Sequence of chain 1.A:
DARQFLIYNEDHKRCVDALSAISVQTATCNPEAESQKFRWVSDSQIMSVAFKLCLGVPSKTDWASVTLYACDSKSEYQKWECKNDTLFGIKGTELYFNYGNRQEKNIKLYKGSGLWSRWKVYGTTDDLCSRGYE

Binding-site contacts:
Ligand atom O3 contacts residue TYR110 of chain 1.A at 4.4 Å.
Ligand atom O2S contacts residue SER117 of chain 1.A at 4.0 Å.
Ligand atom O3S contacts residue SER117 of chain 1.A at 4.0 Å.
Ligand atom O6 contacts residue ARG102 of chain 1.A at 3.4 Å (salt-bridge).
Ligand atom O1S contacts residue ASN98 of chain 1.A at 2.9 Å (h-bond).
Ligand atom C1 contacts residue TRP116 of chain 1.A at 3.7 Å (hydrophobic).
Ligand atom O1S contacts residue TYR110 of chain 1.A at 3.5 Å.
Ligand atom O3S contacts residue GLY114 of chain 1.A at 3.1 Å.
Ligand atom O3S contacts residue ASN98 of chain 1.A at 4.2 Å.
Ligand atom O2S contacts residue SER113 of chain 1.A at 3.4 Å (h-bond).
Ligand atom O2S contacts residue TYR110 of chain 1.A at 3.7 Å.
Ligand atom S contacts residue GLY114 of chain 1.A at 3.7 Å.
Ligand atom O2 contacts residue ASN101 of chain 1.A at 2.7 Å (h-bond).
Ligand atom C6 contacts residue ARG102 of chain 1.A at 4.3 Å.
Ligand atom O6 contacts residue TRP116 of chain 1.A at 3.9 Å.
Ligand atom C1 contacts residue ASN101 of chain 1.A at 3.9 Å.
Ligand atom S contacts residue TRP116 of chain 1.A at 4.1 Å.
Ligand atom O2S contacts residue GLY112 of chain 1.A at 3.1 Å.
Ligand atom O3S contacts residue TRP116 of chain 1.A at 3.0 Å (h-bond).
Ligand atom O4 contacts residue ASN101 of chain 1.A at 4.2 Å.
Ligand atom O1S contacts residue SER117 of chain 1.A at 4.4 Å.
Ligand atom C5 contacts residue TRP116 of chain 1.A at 3.7 Å (hydrophobic).
Ligand atom C6 contacts residue TRP116 of chain 1.A at 4.2 Å (hydrophobic).
Ligand atom S contacts residue ASN98 of chain 1.A at 3.9 Å.
Ligand atom C2 contacts residue TRP116 of chain 1.A at 4.4 Å (hydrophobic).
Ligand atom O2 contacts residue TYR110 of chain 1.A at 4.2 Å.
Ligand atom O2S contacts residue ASN98 of chain 1.A at 4.1 Å.
Ligand atom C3 contacts residue ASN101 of chain 1.A at 4.1 Å.
Ligand atom C2 contacts residue ASN101 of chain 1.A at 3.7 Å.
Ligand atom C6 contacts residue ASN101 of chain 1.A at 3.6 Å.
Ligand atom C6 contacts residue TRP116 of chain 1.A at 4.1 Å (hydrophobic).
Ligand atom O5 contacts residue TRP116 of chain 1.A at 4.0 Å.
Ligand atom C4 contacts residue TRP116 of chain 1.A at 4.2 Å (hydrophobic).
Ligand atom O3S contacts residue LEU115 of chain 1.A at 3.4 Å (h-bond).
Ligand atom O1S contacts residue TRP116 of chain 1.A at 3.6 Å.
Ligand atom S contacts residue TYR110 of chain 1.A at 4.1 Å.
Ligand atom C3 contacts residue TRP116 of chain 1.A at 3.8 Å (hydrophobic).
Ligand atom O2S contacts residue GLY114 of chain 1.A at 2.9 Å (h-bond).
Ligand atom O6 contacts residue ASN101 of chain 1.A at 4.2 Å.
Ligand atom O1S contacts residue ASN101 of chain 1.A at 3.0 Å (h-bond).

This small molecule binds to this protein.
Small molecule (SMILES): CC(=O)N[C@@H]1[C@@H](O[C@@H]2O[C@@H](C)[C@@H](O)[C@@H](O)[C@@H]2O)[C@H](O[C@@H]2O[C@H](CO)[C@H](O)[C@H](OS(=O)(=O)O)[C@H]2O)[C@@H](CO)O[C@H]1O